Binding-site contacts:
Ligand atom C9 contacts residue ILE98 of chain 1.A at 1.5 Å (hydrophobic).
Ligand atom N1 contacts residue ILE98 of chain 1.A at 4.0 Å.
Ligand atom C10 contacts residue ILE98 of chain 1.A at 2.0 Å (hydrophobic).
Ligand atom C1 contacts residue HIS94 of chain 1.A at 3.5 Å.
Ligand atom C7 contacts residue THR101 of chain 1.A at 3.3 Å.
Ligand atom C2 contacts residue MET77 of chain 1.A at 4.0 Å (hydrophobic).
Ligand atom C1 contacts residue ILE98 of chain 1.A at 2.8 Å (hydrophobic).
Ligand atom N1 contacts residue ARG70 of chain 1.A at 3.8 Å.
Ligand atom C3 contacts residue PHE156 of chain 1.A at 3.1 Å (hydrophobic).
Ligand atom C7 contacts residue GLU97 of chain 1.A at 3.4 Å.
Ligand atom C8 contacts residue GLU97 of chain 1.A at 3.6 Å.
Ligand atom C11 contacts residue VAL73 of chain 1.A at 3.5 Å (hydrophobic).
Ligand atom O4 contacts residue THR101 of chain 1.A at 3.9 Å.
Ligand atom C6 contacts residue PHE156 of chain 1.A at 4.0 Å (hydrophobic).
Ligand atom C9 contacts residue HIS94 of chain 1.A at 3.2 Å.
Ligand atom C6 contacts residue SER161 of chain 1.A at 3.8 Å.
Ligand atom C11 contacts residue ASP74 of chain 1.A at 3.1 Å.
Ligand atom C5 contacts residue ASP74 of chain 1.A at 3.6 Å.
Ligand atom C2 contacts residue ASP74 of chain 1.A at 3.6 Å.
Ligand atom O4 contacts residue ASP74 of chain 1.A at 2.9 Å (salt-bridge).
Ligand atom C5 contacts residue ILE98 of chain 1.A at 2.9 Å (hydrophobic).
Ligand atom C1 contacts residue PHE156 of chain 1.A at 3.9 Å (hydrophobic).
Ligand atom O1 contacts residue ILE98 of chain 1.A at 3.1 Å.
Ligand atom O4 contacts residue ARG70 of chain 1.A at 2.6 Å (salt-bridge).
Ligand atom C7 contacts residue SER161 of chain 1.A at 3.2 Å.
Ligand atom C5 contacts residue PHE156 of chain 1.A at 3.3 Å (hydrophobic).
Ligand atom O1 contacts residue HIS94 of chain 1.A at 2.3 Å (h-bond).
Ligand atom C7 contacts residue ILE98 of chain 1.A at 3.0 Å (hydrophobic).
Ligand atom N1 contacts residue PHE156 of chain 1.A at 3.0 Å.
Ligand atom N1 contacts residue ASP74 of chain 1.A at 2.9 Å (salt-bridge).
Ligand atom C6 contacts residue THR101 of chain 1.A at 3.4 Å.
Ligand atom C2 contacts residue PHE156 of chain 1.A at 3.5 Å (hydrophobic).
Ligand atom C2 contacts residue ILE98 of chain 1.A at 3.9 Å (hydrophobic).
Ligand atom C3 contacts residue ASP74 of chain 1.A at 2.9 Å.
Ligand atom C10 contacts residue PHE156 of chain 1.A at 3.8 Å (hydrophobic).
Ligand atom C8 contacts residue ILE98 of chain 1.A at 2.2 Å (hydrophobic).
Ligand atom O1 contacts residue LEU17 of chain 1.A at 3.8 Å.
Ligand atom C6 contacts residue ILE98 of chain 1.A at 3.3 Å (hydrophobic).
Ligand atom O4 contacts residue PHE156 of chain 1.A at 3.3 Å.
Ligand atom C11 contacts residue PHE156 of chain 1.A at 3.6 Å (hydrophobic).

Sequence of chain 1.A:
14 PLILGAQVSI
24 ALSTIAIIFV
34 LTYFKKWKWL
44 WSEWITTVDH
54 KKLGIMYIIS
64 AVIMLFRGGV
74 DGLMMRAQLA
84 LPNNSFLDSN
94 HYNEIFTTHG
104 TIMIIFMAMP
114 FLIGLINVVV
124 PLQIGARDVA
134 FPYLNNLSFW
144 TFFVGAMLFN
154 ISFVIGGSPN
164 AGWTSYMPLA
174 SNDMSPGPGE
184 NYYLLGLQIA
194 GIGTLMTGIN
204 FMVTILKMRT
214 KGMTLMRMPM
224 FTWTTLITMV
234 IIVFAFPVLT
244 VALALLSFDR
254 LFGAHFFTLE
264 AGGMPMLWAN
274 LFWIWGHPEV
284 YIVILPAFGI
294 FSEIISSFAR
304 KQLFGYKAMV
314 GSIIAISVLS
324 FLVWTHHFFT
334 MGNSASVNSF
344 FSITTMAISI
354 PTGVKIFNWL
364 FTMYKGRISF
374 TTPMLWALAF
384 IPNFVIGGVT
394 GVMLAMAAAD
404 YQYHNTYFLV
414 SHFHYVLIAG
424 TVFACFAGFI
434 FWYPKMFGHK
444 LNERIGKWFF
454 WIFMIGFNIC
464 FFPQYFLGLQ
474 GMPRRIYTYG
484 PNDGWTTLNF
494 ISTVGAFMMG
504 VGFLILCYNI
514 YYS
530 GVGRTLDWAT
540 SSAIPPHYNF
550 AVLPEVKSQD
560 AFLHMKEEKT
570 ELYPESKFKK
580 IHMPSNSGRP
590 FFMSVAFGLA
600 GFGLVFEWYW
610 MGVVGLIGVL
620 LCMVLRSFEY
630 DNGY

A small-molecule ligand and the protein it binds are described below.
Small molecule (SMILES): CCCCCCCc1cc(O)c2ccccc2[n+]1[O-]